This small molecule binds to this protein.
Small molecule (SMILES): CC(=O)N[C@H]1[C@H](O[C@H]2O[C@H](CO)[C@H](O)[C@H](O)[C@H]2O)[C@@H](NC(C)=O)CO[C@@H]1C

Sequence of chain 1.H:
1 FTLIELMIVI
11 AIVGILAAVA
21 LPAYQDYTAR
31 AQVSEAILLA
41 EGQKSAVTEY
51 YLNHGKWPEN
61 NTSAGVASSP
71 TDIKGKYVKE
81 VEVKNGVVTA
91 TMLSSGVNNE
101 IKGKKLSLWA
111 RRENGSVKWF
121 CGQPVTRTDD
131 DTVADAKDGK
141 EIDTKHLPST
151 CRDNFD

Binding-site contacts:
Ligand atom O7 contacts residue THR62 of chain 1.H at 3.8 Å.
Ligand atom O5 contacts residue ASN60 of chain 1.H at 4.4 Å.
Ligand atom O5 contacts residue GLU59 of chain 1.H at 4.4 Å.
Ligand atom N2 contacts residue SER63 of chain 1.H at 2.8 Å (h-bond).
Ligand atom C1 contacts residue ASN60 of chain 1.H at 4.0 Å.
Ligand atom C7 contacts residue SER63 of chain 1.H at 3.5 Å.
Ligand atom O5 contacts residue TYR50 of chain 1.H at 3.3 Å (h-bond).
Ligand atom C2 contacts residue SER63 of chain 1.H at 2.3 Å.
Ligand atom C1 contacts residue SER63 of chain 1.H at 1.4 Å.
Ligand atom O7 contacts residue SER63 of chain 1.H at 3.9 Å.
Ligand atom C6 contacts residue LYS56 of chain 1.H at 3.6 Å.
Ligand atom O7 contacts residue ASN60 of chain 1.H at 4.0 Å.
Ligand atom C5 contacts residue SER63 of chain 1.H at 3.6 Å.
Ligand atom O5 contacts residue SER63 of chain 1.H at 2.3 Å (h-bond).
Ligand atom C5 contacts residue TYR50 of chain 1.H at 2.6 Å (hydrophobic).
Ligand atom C6 contacts residue TYR50 of chain 1.H at 2.2 Å (hydrophobic).
Ligand atom C2 contacts residue ASN60 of chain 1.H at 4.4 Å.
Ligand atom N4 contacts residue TYR50 of chain 1.H at 4.1 Å.
Ligand atom C4 contacts residue SER63 of chain 1.H at 4.1 Å.
Ligand atom C7 contacts residue THR62 of chain 1.H at 3.6 Å.
Ligand atom N2 contacts residue THR62 of chain 1.H at 4.2 Å.
Ligand atom C1 contacts residue TYR50 of chain 1.H at 4.2 Å (hydrophobic).
Ligand atom C3 contacts residue SER63 of chain 1.H at 3.7 Å.
Ligand atom C8 contacts residue THR62 of chain 1.H at 3.5 Å.
Ligand atom C4 contacts residue TYR50 of chain 1.H at 3.9 Å (hydrophobic).
Ligand atom O10 contacts residue GLU59 of chain 1.H at 3.7 Å.